A small-molecule ligand and the protein it binds are described below.
Small molecule (SMILES): CC(=O)N[C@@H]1[C@@H](O)[C@H](O)[C@@H](CO)O[C@H]1O

Binding-site contacts:
Ligand atom O6 contacts residue SER284 of chain 6.H at 2.6 Å (h-bond).
Ligand atom O6 contacts residue ASN318 of chain 6.H at 2.6 Å (h-bond).
Ligand atom C6 contacts residue SER284 of chain 6.H at 3.5 Å.
Ligand atom C6 contacts residue ASN318 of chain 6.H at 3.2 Å.

Sequence of chain 6.H:
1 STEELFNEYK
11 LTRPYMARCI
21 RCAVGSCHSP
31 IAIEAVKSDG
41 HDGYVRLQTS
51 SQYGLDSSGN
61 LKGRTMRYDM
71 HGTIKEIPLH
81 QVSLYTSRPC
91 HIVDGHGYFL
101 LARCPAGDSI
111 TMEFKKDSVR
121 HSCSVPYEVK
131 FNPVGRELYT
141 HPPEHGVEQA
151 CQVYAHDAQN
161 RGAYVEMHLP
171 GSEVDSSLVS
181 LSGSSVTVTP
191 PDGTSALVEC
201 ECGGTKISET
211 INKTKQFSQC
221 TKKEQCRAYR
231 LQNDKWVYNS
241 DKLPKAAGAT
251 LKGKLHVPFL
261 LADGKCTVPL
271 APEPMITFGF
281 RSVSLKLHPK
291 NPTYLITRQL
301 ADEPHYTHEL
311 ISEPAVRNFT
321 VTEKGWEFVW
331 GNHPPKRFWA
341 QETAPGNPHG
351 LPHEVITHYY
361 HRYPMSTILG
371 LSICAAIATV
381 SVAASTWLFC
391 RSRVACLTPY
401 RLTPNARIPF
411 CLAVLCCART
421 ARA